This protein binds this small molecule.
Small molecule (SMILES): Nc1ncnc2c1ncn2[C@@H]1O[C@H](CO[P](=O)(O)O[P](=O)(O)NP(=O)(O)O)[C@@H](O)[C@H]1O

Sequence of chain 1.D:
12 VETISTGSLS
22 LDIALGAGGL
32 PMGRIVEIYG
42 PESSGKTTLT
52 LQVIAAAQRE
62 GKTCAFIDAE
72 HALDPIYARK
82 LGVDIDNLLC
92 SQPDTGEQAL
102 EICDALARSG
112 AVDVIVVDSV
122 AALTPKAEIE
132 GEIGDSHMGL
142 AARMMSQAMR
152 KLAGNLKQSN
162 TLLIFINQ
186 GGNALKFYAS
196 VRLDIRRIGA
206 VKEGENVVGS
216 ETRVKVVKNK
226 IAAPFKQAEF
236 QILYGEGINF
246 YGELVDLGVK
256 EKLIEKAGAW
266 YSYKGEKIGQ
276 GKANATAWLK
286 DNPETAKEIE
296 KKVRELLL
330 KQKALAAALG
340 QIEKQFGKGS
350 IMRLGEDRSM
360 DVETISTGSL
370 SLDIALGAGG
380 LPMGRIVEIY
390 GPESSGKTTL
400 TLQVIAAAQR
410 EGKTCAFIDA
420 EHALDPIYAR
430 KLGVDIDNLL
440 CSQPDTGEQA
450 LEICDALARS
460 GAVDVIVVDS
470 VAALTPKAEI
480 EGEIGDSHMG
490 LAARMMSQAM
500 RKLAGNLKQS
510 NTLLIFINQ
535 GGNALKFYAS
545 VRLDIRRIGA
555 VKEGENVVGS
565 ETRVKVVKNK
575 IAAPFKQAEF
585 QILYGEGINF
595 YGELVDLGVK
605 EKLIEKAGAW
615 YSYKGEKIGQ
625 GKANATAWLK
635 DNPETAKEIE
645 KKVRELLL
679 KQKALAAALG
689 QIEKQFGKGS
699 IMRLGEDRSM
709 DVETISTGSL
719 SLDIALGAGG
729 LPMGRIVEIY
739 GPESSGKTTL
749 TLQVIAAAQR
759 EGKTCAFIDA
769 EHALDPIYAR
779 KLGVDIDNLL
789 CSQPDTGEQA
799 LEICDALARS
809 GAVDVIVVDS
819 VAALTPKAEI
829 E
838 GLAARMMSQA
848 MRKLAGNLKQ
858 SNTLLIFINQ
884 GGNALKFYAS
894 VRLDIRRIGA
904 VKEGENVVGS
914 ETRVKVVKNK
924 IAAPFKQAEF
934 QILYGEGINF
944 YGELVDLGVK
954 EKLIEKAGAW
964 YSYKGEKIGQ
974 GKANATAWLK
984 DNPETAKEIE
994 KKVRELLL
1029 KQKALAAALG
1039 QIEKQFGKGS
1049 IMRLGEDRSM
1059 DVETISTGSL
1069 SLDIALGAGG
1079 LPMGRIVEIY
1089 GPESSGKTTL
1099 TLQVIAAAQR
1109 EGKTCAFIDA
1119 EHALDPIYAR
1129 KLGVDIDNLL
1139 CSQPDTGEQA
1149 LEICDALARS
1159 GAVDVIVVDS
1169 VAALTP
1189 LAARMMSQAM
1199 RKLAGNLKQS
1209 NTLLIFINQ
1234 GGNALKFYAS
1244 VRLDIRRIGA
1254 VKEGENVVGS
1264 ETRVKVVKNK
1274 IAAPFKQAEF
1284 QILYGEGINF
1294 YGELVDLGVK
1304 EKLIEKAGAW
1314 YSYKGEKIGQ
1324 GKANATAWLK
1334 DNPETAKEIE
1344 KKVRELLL

Binding-site contacts:
Ligand atom O2G contacts residue LYS745 of chain 1.D at 3.7 Å.
Ligand atom N3 contacts residue TYR937 of chain 1.D at 4.2 Å.
Ligand atom O2B contacts residue LYS745 of chain 1.D at 3.3 Å.
Ligand atom O2G contacts residue SER742 of chain 1.D at 3.5 Å (h-bond).
Ligand atom O1B contacts residue SER743 of chain 1.D at 3.6 Å (h-bond).
Ligand atom O1B contacts residue PRO740 of chain 1.D at 3.9 Å.
Ligand atom O5' contacts residue SER742 of chain 1.D at 3.6 Å.
Ligand atom O3A contacts residue THR746 of chain 1.D at 2.9 Å (h-bond).
Ligand atom PB contacts residue THR746 of chain 1.D at 3.9 Å.
Ligand atom O5' contacts residue GLY744 of chain 1.D at 3.6 Å (h-bond).
Ligand atom O1B contacts residue GLU741 of chain 1.D at 3.6 Å.
Ligand atom C5 contacts residue TYR776 of chain 1.D at 4.2 Å (hydrophobic).
Ligand atom O1B contacts residue LYS745 of chain 1.D at 3.3 Å (salt-bridge).
Ligand atom O2' contacts residue TYR937 of chain 1.D at 3.6 Å.
Ligand atom O2G contacts residue GLU741 of chain 1.D at 3.3 Å.
Ligand atom N6 contacts residue ASP773 of chain 1.D at 2.8 Å (salt-bridge).
Ligand atom O1A contacts residue LYS745 of chain 1.D at 4.1 Å.
Ligand atom O1A contacts residue THR747 of chain 1.D at 2.8 Å (h-bond).
Ligand atom PB contacts residue SER742 of chain 1.D at 4.1 Å.
Ligand atom PB contacts residue LYS745 of chain 1.D at 3.6 Å.
Ligand atom C4 contacts residue TYR776 of chain 1.D at 4.1 Å (hydrophobic).
Ligand atom O1G contacts residue GLU769 of chain 1.D at 3.5 Å (salt-bridge).
Ligand atom O1A contacts residue THR746 of chain 1.D at 3.3 Å (h-bond).
Ligand atom O1B contacts residue SER742 of chain 1.D at 2.9 Å (h-bond).
Ligand atom PA contacts residue THR747 of chain 1.D at 4.1 Å.
Ligand atom O4' contacts residue THR747 of chain 1.D at 3.6 Å (h-bond).
Ligand atom O1A contacts residue GLY744 of chain 1.D at 3.5 Å.
Ligand atom N3B contacts residue SER742 of chain 1.D at 4.1 Å.
Ligand atom O5' contacts residue SER743 of chain 1.D at 3.7 Å.
Ligand atom C6 contacts residue ASP773 of chain 1.D at 4.0 Å.
Ligand atom O2B contacts residue THR746 of chain 1.D at 3.5 Å.
Ligand atom O1G contacts residue LYS745 of chain 1.D at 3.8 Å.
Ligand atom C5' contacts residue SER742 of chain 1.D at 4.0 Å.
Ligand atom O2A contacts residue THR746 of chain 1.D at 3.7 Å.
Ligand atom O3A contacts residue LYS745 of chain 1.D at 3.6 Å (salt-bridge).
Ligand atom O3' contacts residue SER913 of chain 1.D at 3.9 Å.
Ligand atom C5' contacts residue SER743 of chain 1.D at 4.1 Å.
Ligand atom O3A contacts residue GLY744 of chain 1.D at 3.9 Å.
Ligand atom C5' contacts residue GLY744 of chain 1.D at 3.6 Å.
Ligand atom PA contacts residue THR746 of chain 1.D at 3.7 Å.